Sequence of chain 1.B:
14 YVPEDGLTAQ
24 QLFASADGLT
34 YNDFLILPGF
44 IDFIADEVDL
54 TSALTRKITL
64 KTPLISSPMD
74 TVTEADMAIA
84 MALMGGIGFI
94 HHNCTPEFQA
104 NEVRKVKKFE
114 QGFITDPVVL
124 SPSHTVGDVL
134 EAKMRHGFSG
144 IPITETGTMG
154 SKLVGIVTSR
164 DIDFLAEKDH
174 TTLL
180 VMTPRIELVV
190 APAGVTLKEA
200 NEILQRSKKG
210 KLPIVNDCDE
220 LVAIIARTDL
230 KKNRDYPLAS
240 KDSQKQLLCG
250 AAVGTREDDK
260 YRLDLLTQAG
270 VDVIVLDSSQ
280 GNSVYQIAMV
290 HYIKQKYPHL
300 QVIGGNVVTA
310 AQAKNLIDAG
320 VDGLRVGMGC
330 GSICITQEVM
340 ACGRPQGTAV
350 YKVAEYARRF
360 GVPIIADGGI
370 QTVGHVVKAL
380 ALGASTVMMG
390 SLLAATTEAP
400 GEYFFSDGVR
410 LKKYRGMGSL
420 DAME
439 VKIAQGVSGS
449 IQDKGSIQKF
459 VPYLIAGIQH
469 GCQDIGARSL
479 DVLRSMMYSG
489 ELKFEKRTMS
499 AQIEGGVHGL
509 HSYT

The small molecule below binds the protein below.
Small molecule (SMILES): O=c1[nH]cnc2c1ncn2[C@@H]1O[C@H](COP(=O)(O)O)[C@@H](O)[C@H]1O

Binding-site contacts:
Ligand atom O6 contacts residue GLY415 of chain 1.B at 3.2 Å.
Ligand atom C2' contacts residue ARG324 of chain 1.B at 3.6 Å.
Ligand atom O6 contacts residue MET416 of chain 1.B at 3.1 Å (h-bond).
Ligand atom O3P contacts residue SER390 of chain 1.B at 3.2 Å (h-bond).
Ligand atom N7 contacts residue MET416 of chain 1.B at 3.1 Å (h-bond).
Ligand atom O2' contacts residue ASP366 of chain 1.B at 2.4 Å (salt-bridge).
Ligand atom C4' contacts residue ASP366 of chain 1.B at 3.6 Å.
Ligand atom N1 contacts residue GLN443 of chain 1.B at 2.6 Å (h-bond).
Ligand atom C2 contacts residue THR335 of chain 1.B at 3.7 Å.
Ligand atom O3' contacts residue MET387 of chain 1.B at 3.6 Å.
Ligand atom O6 contacts residue GLY444 of chain 1.B at 3.6 Å.
Ligand atom O3' contacts residue SER70 of chain 1.B at 2.7 Å (h-bond).
Ligand atom C4 contacts residue ILE332 of chain 1.B at 3.6 Å (hydrophobic).
Ligand atom O3P contacts residue GLY389 of chain 1.B at 3.2 Å (h-bond).
Ligand atom O3' contacts residue ARG324 of chain 1.B at 3.2 Å (salt-bridge).
Ligand atom C6 contacts residue GLY417 of chain 1.B at 3.5 Å.
Ligand atom C3' contacts residue SER70 of chain 1.B at 3.5 Å.
Ligand atom C2' contacts residue ASP366 of chain 1.B at 3.6 Å.
Ligand atom O2P contacts residue GLY330 of chain 1.B at 3.0 Å.
Ligand atom C3' contacts residue ASP366 of chain 1.B at 3.5 Å.
Ligand atom C2 contacts residue CYS333 of chain 1.B at 3.2 Å (hydrophobic).
Ligand atom O2' contacts residue ARG324 of chain 1.B at 3.4 Å (salt-bridge).
Ligand atom O6 contacts residue GLY417 of chain 1.B at 2.5 Å (h-bond).
Ligand atom N9 contacts residue NAD1 of chain 1.P at 3.6 Å.
Ligand atom O2P contacts residue GLY368 of chain 1.B at 3.0 Å (h-bond).
Ligand atom C2 contacts residue NAD1 of chain 1.P at 3.2 Å.
Ligand atom N7 contacts residue ILE332 of chain 1.B at 3.6 Å.
Ligand atom N3 contacts residue CYS333 of chain 1.B at 3.6 Å.
Ligand atom O1P contacts residue SER331 of chain 1.B at 2.9 Å (h-bond).
Ligand atom O1P contacts residue TYR413 of chain 1.B at 2.5 Å (h-bond).
Ligand atom C2 contacts residue GLN443 of chain 1.B at 3.3 Å.
Ligand atom O3' contacts residue ASP366 of chain 1.B at 2.6 Å (salt-bridge).
Ligand atom O1P contacts residue SER390 of chain 1.B at 3.4 Å (h-bond).
Ligand atom N7 contacts residue GLY415 of chain 1.B at 3.6 Å.
Ligand atom O2P contacts residue SER331 of chain 1.B at 2.7 Å (h-bond).
Ligand atom N3 contacts residue NAD1 of chain 1.P at 3.2 Å.
Ligand atom N1 contacts residue NAD1 of chain 1.P at 3.5 Å.
Ligand atom C5 contacts residue ILE332 of chain 1.B at 3.5 Å (hydrophobic).
Ligand atom C4 contacts residue NAD1 of chain 1.P at 3.4 Å.
Ligand atom O5' contacts residue GLY367 of chain 1.B at 3.7 Å.